The small molecule below binds the protein below.
Small molecule (SMILES): CC(=O)N[C@H]1[C@H](O[C@H]2[C@H](O)[C@@H](NC(C)=O)CO[C@@H]2CO)O[C@H](CO)[C@@H](O)[C@@H]1O

Sequence of chain 2.A:
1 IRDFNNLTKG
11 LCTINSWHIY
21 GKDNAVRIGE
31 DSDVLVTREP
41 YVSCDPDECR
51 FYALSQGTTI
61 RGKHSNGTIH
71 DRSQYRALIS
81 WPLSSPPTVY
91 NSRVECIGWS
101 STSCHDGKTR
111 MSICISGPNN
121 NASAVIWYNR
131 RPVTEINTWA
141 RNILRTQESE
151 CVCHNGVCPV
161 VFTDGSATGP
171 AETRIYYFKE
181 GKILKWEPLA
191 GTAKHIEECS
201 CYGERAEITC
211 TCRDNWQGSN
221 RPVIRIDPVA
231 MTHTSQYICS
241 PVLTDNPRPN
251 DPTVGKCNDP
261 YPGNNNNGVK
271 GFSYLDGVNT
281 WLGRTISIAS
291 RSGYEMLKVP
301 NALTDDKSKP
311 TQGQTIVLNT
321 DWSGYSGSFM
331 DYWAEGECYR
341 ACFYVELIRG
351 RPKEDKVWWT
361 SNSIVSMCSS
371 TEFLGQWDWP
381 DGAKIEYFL

Binding-site contacts:
Ligand atom C7 contacts residue ASN6 of chain 2.A at 3.8 Å.
Ligand atom N2 contacts residue PHE4 of chain 2.A at 2.8 Å (h-bond).
Ligand atom C7 contacts residue PHE4 of chain 2.A at 3.6 Å (hydrophobic).
Ligand atom C4 contacts residue ASN6 of chain 2.A at 4.2 Å.
Ligand atom C3 contacts residue ASP3 of chain 2.A at 4.0 Å.
Ligand atom O5 contacts residue ASN155 of chain 2.A at 3.9 Å.
Ligand atom N2 contacts residue ASN6 of chain 2.A at 2.9 Å (h-bond).
Ligand atom N2 contacts residue ASP3 of chain 2.A at 3.7 Å.
Ligand atom C5 contacts residue ASP3 of chain 2.A at 3.9 Å.
Ligand atom C7 contacts residue ASP3 of chain 2.A at 3.8 Å.
Ligand atom C3 contacts residue ASN6 of chain 2.A at 3.8 Å.
Ligand atom O6 contacts residue ASP3 of chain 2.A at 2.5 Å (salt-bridge).
Ligand atom C5 contacts residue ASN6 of chain 2.A at 3.5 Å.
Ligand atom C4 contacts residue ASN155 of chain 2.A at 4.3 Å.
Ligand atom C5 contacts residue ASN155 of chain 2.A at 3.3 Å.
Ligand atom O7 contacts residue ASN6 of chain 2.A at 4.2 Å.
Ligand atom O3 contacts residue ASP3 of chain 2.A at 3.2 Å (salt-bridge).
Ligand atom O5 contacts residue ASP3 of chain 2.A at 3.3 Å (salt-bridge).
Ligand atom C8 contacts residue ASP3 of chain 2.A at 3.6 Å.
Ligand atom C8 contacts residue PHE4 of chain 2.A at 3.4 Å (hydrophobic).
Ligand atom C1 contacts residue PHE4 of chain 2.A at 3.8 Å (hydrophobic).
Ligand atom O7 contacts residue ASP3 of chain 2.A at 4.5 Å.
Ligand atom C6 contacts residue ASP3 of chain 2.A at 3.4 Å.
Ligand atom C1 contacts residue ASN6 of chain 2.A at 1.4 Å.
Ligand atom O4 contacts residue ASN155 of chain 2.A at 4.4 Å.
Ligand atom C2 contacts residue PHE4 of chain 2.A at 3.8 Å (hydrophobic).
Ligand atom O5 contacts residue ASN6 of chain 2.A at 2.2 Å (h-bond).
Ligand atom C2 contacts residue ASN6 of chain 2.A at 2.5 Å.
Ligand atom C6 contacts residue ASN155 of chain 2.A at 3.8 Å.
Ligand atom C1 contacts residue ASN155 of chain 2.A at 4.0 Å.
Ligand atom C3 contacts residue PHE4 of chain 2.A at 4.3 Å (hydrophobic).